Binding-site contacts:
Ligand atom OP1 contacts residue LEU413 of chain 1.C at 3.5 Å.
Ligand atom C4' contacts residue HIS999 of chain 1.C at 3.4 Å.
Ligand atom C5' contacts residue HIS999 of chain 1.C at 3.5 Å.
Ligand atom OP2 contacts residue ASN448 of chain 1.C at 3.0 Å (h-bond).
Ligand atom OP2 contacts residue ASN448 of chain 1.C at 3.1 Å (h-bond).
Ligand atom C2' contacts residue ARG704 of chain 1.D at 3.6 Å.
Ligand atom O2' contacts residue ASP743 of chain 1.D at 3.0 Å.
Ligand atom P contacts residue LYS846 of chain 1.C at 3.6 Å.
Ligand atom O3' contacts residue ASP739 of chain 1.D at 3.7 Å.
Ligand atom OP1 contacts residue GLN567 of chain 1.C at 3.5 Å (h-bond).
Ligand atom C5' contacts residue GLN390 of chain 1.C at 3.6 Å.
Ligand atom OP1 contacts residue PRO444 of chain 1.C at 3.3 Å.
Ligand atom OP1 contacts residue ASN448 of chain 1.C at 3.6 Å.
Ligand atom C4 contacts residue ASP346 of chain 1.F at 3.6 Å.
Ligand atom OP1 contacts residue LYS838 of chain 1.C at 3.0 Å (salt-bridge).
Ligand atom P contacts residue LYS838 of chain 1.C at 3.6 Å.
Ligand atom C4' contacts residue GLN390 of chain 1.C at 3.4 Å.
Ligand atom OP1 contacts residue LYS846 of chain 1.C at 2.4 Å (salt-bridge).
Ligand atom C4' contacts residue MG1 of chain 1.M at 3.5 Å.
Ligand atom P contacts residue ASN448 of chain 1.C at 3.5 Å.
Ligand atom O4' contacts residue ASP343 of chain 1.F at 3.2 Å.
Ligand atom C1' contacts residue ASP343 of chain 1.F at 3.6 Å.
Ligand atom O3' contacts residue MG1 of chain 1.M at 1.9 Å.
Ligand atom O5' contacts residue ASN448 of chain 1.C at 3.3 Å (h-bond).
Ligand atom C3' contacts residue MG1 of chain 1.M at 3.1 Å.
Ligand atom N4 contacts residue ASP346 of chain 1.F at 2.8 Å (salt-bridge).
Ligand atom O3' contacts residue ARG704 of chain 1.D at 3.5 Å (salt-bridge).
Ligand atom O3' contacts residue GLN567 of chain 1.C at 3.4 Å (h-bond).
Ligand atom C5 contacts residue ASP346 of chain 1.F at 3.6 Å.
Ligand atom O2' contacts residue ARG704 of chain 1.D at 3.4 Å (salt-bridge).
Ligand atom OP2 contacts residue ARG420 of chain 1.C at 2.6 Å (salt-bridge).
Ligand atom O4' contacts residue GLN390 of chain 1.C at 3.4 Å (h-bond).
Ligand atom C3' contacts residue ASP743 of chain 1.D at 3.3 Å.
Ligand atom C5' contacts residue GLN567 of chain 1.C at 3.7 Å.
Ligand atom OP1 contacts residue ILE452 of chain 1.C at 3.6 Å.
Ligand atom O3' contacts residue LYS838 of chain 1.C at 3.1 Å (salt-bridge).
Ligand atom O3' contacts residue ASP741 of chain 1.D at 3.6 Å.
Ligand atom O2A contacts residue ARG420 of chain 1.C at 2.3 Å (salt-bridge).
Ligand atom O3' contacts residue ASP743 of chain 1.D at 2.6 Å (salt-bridge).
Ligand atom C4' contacts residue ASP743 of chain 1.D at 3.3 Å.

This small molecule binds to this protein.
Small molecule (SMILES): Nc1ccn([C@@H]2O[C@H](COP(=O)(O)O)[C@@H](O[P](=O)(O)OC[C@H]3O[C@@H](n4ccc(=O)[nH]c4=O)[C@H](O)[C@@H]3O[P](=O)(O)OC[C@H]3O[C@@H](n4ccc(N)nc4=O)[C@H](O)[C@@H]3O[P](=O)(O)OC[C@H]3O[C@@H](n4cnc5c(=O)nc(N)[nH]c54)[C@H](O)[C@@H]3O[P](=O)(O)OC[C@H]3O[C@@H](n4cnc5c(N)ncnc54)[C@H](O)[C@@H]3O)[C@H]2O)c(=O)n1

Sequence of chain 1.C:
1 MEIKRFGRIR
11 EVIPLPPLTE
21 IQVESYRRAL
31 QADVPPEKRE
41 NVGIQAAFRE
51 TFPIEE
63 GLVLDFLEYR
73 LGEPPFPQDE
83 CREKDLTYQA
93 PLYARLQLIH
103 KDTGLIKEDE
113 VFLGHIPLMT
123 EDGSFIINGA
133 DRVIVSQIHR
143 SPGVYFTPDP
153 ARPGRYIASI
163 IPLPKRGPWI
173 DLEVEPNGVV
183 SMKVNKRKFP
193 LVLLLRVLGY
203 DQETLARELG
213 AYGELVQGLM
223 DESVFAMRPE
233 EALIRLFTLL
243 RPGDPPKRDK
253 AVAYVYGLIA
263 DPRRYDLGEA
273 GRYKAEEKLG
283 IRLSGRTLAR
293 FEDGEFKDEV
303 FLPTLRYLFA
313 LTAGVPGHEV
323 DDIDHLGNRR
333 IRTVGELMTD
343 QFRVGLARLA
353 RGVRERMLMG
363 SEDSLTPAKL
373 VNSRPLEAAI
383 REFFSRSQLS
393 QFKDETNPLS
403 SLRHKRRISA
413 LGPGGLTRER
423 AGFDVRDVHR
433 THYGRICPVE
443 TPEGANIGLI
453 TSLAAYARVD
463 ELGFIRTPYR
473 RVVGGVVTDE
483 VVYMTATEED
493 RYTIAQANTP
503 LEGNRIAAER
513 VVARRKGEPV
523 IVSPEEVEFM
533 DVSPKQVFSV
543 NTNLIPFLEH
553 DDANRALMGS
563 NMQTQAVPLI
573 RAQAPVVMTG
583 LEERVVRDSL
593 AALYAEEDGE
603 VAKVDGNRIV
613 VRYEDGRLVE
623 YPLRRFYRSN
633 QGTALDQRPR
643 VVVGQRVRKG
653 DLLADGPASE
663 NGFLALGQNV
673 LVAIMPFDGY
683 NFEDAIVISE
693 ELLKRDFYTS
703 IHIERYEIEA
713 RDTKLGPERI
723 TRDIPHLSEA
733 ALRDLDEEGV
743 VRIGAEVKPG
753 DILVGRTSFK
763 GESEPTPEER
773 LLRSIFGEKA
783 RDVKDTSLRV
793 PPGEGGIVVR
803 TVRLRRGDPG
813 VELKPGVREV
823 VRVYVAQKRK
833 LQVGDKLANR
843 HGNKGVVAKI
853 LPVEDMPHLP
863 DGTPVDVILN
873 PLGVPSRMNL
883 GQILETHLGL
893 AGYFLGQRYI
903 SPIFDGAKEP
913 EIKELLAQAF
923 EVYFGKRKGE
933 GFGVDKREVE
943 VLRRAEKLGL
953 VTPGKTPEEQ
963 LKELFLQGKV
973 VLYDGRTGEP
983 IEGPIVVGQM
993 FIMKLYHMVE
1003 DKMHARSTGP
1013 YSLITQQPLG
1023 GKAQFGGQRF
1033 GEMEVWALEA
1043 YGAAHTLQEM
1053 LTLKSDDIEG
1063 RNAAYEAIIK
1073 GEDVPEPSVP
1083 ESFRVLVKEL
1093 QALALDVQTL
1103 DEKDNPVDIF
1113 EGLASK

Sequence of chain 1.D:
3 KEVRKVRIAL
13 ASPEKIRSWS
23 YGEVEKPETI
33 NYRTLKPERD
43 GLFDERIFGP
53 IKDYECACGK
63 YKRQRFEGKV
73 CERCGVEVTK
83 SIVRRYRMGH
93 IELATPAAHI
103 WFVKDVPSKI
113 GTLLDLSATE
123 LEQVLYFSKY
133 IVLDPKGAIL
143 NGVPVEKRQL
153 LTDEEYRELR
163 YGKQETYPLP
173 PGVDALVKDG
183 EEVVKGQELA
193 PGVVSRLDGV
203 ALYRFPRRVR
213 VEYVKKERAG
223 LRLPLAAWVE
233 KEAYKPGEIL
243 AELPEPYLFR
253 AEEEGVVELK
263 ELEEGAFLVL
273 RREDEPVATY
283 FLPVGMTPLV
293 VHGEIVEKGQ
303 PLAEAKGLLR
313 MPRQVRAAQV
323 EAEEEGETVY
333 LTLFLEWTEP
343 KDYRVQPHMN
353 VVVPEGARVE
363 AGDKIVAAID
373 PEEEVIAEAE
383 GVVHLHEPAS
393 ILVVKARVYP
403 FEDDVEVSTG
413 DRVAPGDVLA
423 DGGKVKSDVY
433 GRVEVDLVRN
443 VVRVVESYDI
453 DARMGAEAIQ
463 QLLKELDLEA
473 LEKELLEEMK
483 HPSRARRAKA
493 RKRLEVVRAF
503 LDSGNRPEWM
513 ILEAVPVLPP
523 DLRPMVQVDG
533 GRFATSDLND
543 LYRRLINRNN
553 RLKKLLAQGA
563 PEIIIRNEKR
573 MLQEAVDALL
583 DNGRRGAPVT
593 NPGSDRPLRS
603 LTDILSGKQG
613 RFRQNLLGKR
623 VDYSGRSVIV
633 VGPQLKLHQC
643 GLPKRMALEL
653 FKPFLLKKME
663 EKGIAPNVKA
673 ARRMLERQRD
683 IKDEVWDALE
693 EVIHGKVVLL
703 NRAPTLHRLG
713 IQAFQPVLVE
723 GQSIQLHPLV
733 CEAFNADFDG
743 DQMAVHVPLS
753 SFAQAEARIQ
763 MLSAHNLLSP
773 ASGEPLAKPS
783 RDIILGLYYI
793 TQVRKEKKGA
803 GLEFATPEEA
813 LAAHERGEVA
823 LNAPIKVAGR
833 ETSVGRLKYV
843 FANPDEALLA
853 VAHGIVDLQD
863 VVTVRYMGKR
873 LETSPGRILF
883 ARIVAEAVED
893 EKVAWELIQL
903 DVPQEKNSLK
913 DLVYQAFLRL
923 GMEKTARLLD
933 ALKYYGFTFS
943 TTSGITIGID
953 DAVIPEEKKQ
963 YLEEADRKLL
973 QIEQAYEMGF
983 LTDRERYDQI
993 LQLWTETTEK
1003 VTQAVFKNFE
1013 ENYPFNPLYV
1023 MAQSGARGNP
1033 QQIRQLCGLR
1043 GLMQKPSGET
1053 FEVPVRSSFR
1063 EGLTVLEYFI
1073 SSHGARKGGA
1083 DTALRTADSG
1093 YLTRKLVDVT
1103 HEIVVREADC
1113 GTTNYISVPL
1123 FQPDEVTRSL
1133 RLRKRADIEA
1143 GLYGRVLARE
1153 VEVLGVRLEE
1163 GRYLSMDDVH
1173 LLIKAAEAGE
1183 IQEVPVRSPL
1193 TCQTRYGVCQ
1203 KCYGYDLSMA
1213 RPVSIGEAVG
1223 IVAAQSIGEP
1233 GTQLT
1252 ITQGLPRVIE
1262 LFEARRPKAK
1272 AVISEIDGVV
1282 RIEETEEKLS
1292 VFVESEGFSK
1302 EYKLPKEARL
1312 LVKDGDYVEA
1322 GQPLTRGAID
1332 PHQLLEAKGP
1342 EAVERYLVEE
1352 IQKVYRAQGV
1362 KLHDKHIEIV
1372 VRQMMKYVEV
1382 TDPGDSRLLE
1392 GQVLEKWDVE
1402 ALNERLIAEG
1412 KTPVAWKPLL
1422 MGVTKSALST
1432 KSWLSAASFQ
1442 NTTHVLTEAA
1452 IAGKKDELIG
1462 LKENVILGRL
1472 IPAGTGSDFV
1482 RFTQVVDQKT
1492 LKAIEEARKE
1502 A

Sequence of chain 1.F:
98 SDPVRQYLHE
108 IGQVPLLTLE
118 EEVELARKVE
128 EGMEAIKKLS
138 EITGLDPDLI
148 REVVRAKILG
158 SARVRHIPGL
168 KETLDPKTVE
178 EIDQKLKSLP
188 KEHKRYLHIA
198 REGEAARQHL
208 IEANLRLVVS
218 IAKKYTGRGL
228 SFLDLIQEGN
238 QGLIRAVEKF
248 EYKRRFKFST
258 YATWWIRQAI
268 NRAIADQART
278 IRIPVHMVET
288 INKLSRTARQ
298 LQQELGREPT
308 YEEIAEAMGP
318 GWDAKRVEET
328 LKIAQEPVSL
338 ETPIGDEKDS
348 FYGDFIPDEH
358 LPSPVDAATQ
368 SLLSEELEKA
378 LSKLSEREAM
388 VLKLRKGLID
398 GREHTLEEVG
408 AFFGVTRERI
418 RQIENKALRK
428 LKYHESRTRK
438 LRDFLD